Binding-site contacts:
Ligand atom O3 contacts residue ASP23 of chain 1.A at 3.2 Å.
Ligand atom C5 contacts residue ARG184 of chain 1.A at 4.0 Å.
Ligand atom C5 contacts residue ASN225 of chain 1.A at 3.5 Å.
Ligand atom O5 contacts residue ARG184 of chain 1.A at 2.9 Å (salt-bridge).
Ligand atom O3 contacts residue MET243 of chain 1.A at 4.1 Å.
Ligand atom C6 contacts residue ARG184 of chain 1.A at 4.1 Å.
Ligand atom C6 contacts residue ARG224 of chain 1.A at 3.3 Å.
Ligand atom C1 contacts residue ARG184 of chain 1.A at 3.7 Å.
Ligand atom C8 contacts residue ASN225 of chain 1.A at 3.9 Å.
Ligand atom C4 contacts residue ARG224 of chain 1.A at 3.7 Å.
Ligand atom O3 contacts residue GLY25 of chain 1.A at 3.7 Å.
Ligand atom C7 contacts residue ARG224 of chain 1.A at 3.1 Å.
Ligand atom C3 contacts residue ARG184 of chain 1.A at 3.4 Å.
Ligand atom C7 contacts residue ASN225 of chain 1.A at 4.2 Å.
Ligand atom N2 contacts residue PRO26 of chain 1.A at 4.0 Å.
Ligand atom C8 contacts residue ARG224 of chain 1.A at 3.4 Å.
Ligand atom O3 contacts residue PRO26 of chain 1.A at 3.3 Å.
Ligand atom C5 contacts residue ARG224 of chain 1.A at 3.5 Å.
Ligand atom C4 contacts residue ARG184 of chain 1.A at 3.9 Å.
Ligand atom N2 contacts residue LEU228 of chain 1.A at 3.6 Å.
Ligand atom O7 contacts residue ARG224 of chain 1.A at 2.9 Å (salt-bridge).
Ligand atom C1 contacts residue ARG224 of chain 1.A at 3.4 Å.
Ligand atom C2 contacts residue ASN225 of chain 1.A at 2.6 Å.
Ligand atom O3 contacts residue ASN225 of chain 1.A at 4.2 Å.
Ligand atom C2 contacts residue LEU228 of chain 1.A at 3.7 Å (hydrophobic).
Ligand atom O7 contacts residue MET243 of chain 1.A at 4.2 Å.
Ligand atom O5 contacts residue ARG224 of chain 1.A at 4.2 Å.
Ligand atom N2 contacts residue ARG224 of chain 1.A at 3.5 Å (salt-bridge).
Ligand atom C7 contacts residue PRO26 of chain 1.A at 4.0 Å (hydrophobic).
Ligand atom C2 contacts residue ARG184 of chain 1.A at 3.9 Å.
Ligand atom O5 contacts residue ASN225 of chain 1.A at 2.2 Å (h-bond).
Ligand atom N2 contacts residue ASN225 of chain 1.A at 3.4 Å.
Ligand atom C8 contacts residue PRO26 of chain 1.A at 3.7 Å (hydrophobic).
Ligand atom O3 contacts residue ARG184 of chain 1.A at 2.2 Å (salt-bridge).
Ligand atom C2 contacts residue MET243 of chain 1.A at 4.1 Å (hydrophobic).
Ligand atom O6 contacts residue ARG224 of chain 1.A at 3.0 Å (salt-bridge).
Ligand atom C2 contacts residue ARG224 of chain 1.A at 4.1 Å.
Ligand atom C3 contacts residue ASN225 of chain 1.A at 3.8 Å.
Ligand atom C1 contacts residue ASN225 of chain 1.A at 1.5 Å.
Ligand atom O4 contacts residue ARG224 of chain 1.A at 2.8 Å (salt-bridge).

A protein and the small-molecule ligand that binds it are described below.
Small molecule (SMILES): CC(=O)N[C@H]1[C@H](O[C@H]2[C@H](O)[C@@H](NC(C)=O)CO[C@@H]2CO)O[C@H](CO)[C@@H](O[C@@H]2O[C@H](CO)[C@@H](O)[C@H](O)[C@@H]2O)[C@@H]1O

Sequence of chain 1.A:
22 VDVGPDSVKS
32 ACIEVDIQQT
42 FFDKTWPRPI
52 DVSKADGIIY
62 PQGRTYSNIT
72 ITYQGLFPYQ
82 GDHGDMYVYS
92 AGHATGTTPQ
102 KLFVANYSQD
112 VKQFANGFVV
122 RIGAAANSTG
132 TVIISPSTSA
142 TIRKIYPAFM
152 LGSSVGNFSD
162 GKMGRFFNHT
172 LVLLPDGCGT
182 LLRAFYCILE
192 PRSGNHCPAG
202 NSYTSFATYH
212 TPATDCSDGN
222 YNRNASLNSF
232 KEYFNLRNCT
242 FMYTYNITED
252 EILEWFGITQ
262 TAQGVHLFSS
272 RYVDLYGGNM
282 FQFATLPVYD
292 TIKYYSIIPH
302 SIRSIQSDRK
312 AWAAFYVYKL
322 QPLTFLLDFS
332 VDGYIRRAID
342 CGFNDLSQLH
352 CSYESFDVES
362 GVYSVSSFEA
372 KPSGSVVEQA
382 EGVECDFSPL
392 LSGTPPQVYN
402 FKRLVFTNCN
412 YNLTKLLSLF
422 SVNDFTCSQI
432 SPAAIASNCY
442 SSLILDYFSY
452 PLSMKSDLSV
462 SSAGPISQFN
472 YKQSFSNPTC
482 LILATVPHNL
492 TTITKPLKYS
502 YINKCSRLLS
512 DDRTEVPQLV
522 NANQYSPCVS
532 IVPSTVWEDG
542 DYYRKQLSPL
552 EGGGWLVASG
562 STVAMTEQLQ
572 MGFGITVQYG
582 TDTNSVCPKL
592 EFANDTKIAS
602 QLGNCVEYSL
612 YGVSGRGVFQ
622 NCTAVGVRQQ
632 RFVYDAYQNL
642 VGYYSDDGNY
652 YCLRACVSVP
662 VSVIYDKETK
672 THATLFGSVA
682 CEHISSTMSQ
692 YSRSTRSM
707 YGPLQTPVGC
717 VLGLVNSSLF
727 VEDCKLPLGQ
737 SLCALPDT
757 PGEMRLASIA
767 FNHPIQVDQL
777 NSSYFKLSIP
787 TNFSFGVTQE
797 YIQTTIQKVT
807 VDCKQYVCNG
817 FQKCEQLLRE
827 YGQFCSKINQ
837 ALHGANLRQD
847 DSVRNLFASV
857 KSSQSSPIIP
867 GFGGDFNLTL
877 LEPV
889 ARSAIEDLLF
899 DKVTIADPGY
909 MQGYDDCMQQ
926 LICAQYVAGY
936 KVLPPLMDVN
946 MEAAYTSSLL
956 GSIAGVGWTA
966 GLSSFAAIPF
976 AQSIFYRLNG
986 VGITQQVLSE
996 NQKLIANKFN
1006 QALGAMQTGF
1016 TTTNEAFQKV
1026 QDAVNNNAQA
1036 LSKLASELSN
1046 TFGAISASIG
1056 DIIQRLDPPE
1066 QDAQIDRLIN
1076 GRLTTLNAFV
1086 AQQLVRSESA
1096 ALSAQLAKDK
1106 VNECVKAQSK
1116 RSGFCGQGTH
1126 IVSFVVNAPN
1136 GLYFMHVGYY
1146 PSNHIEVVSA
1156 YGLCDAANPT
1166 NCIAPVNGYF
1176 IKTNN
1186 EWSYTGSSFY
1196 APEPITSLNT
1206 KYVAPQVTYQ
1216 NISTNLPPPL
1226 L